Sequence of chain 1.A:
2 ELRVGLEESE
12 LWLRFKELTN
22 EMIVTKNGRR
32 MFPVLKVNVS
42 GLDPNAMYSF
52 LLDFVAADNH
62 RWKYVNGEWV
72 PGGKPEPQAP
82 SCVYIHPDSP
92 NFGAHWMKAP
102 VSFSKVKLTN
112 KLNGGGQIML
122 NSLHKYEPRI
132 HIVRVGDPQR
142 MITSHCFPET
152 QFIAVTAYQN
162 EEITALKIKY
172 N

Binding-site contacts:
Ligand atom C2 contacts residue TYR49 of chain 1.A at 4.2 Å (hydrophobic).
Ligand atom C5 contacts residue TYR49 of chain 1.A at 3.8 Å (hydrophobic).
Ligand atom C3 contacts residue ILE133 of chain 1.A at 4.3 Å (hydrophobic).
Ligand atom C1 contacts residue TYR49 of chain 1.A at 3.6 Å (hydrophobic).
Ligand atom C7 contacts residue LEU3 of chain 1.A at 4.3 Å (hydrophobic).
Ligand atom O1 contacts residue MET142 of chain 1.A at 4.2 Å.
Ligand atom C6 contacts residue LEU43 of chain 1.A at 4.3 Å (hydrophobic).
Ligand atom C3 contacts residue ARG135 of chain 1.A at 4.0 Å.
Ligand atom C contacts residue ARG135 of chain 1.A at 3.5 Å.
Ligand atom C6 contacts residue MET142 of chain 1.A at 4.4 Å (hydrophobic).
Ligand atom F2 contacts residue THR144 of chain 1.A at 4.2 Å.
Ligand atom C4 contacts residue THR144 of chain 1.A at 3.7 Å.
Ligand atom C4 contacts residue MET142 of chain 1.A at 4.3 Å (hydrophobic).
Ligand atom F contacts residue GLY42 of chain 1.A at 3.0 Å.
Ligand atom C4 contacts residue VAL134 of chain 1.A at 4.3 Å (hydrophobic).
Ligand atom C5 contacts residue THR144 of chain 1.A at 3.8 Å.
Ligand atom C1 contacts residue ARG135 of chain 1.A at 4.1 Å.
Ligand atom C5 contacts residue ILE133 of chain 1.A at 4.0 Å (hydrophobic).
Ligand atom C4 contacts residue ILE133 of chain 1.A at 3.8 Å (hydrophobic).
Ligand atom O contacts residue ARG135 of chain 1.A at 3.0 Å (salt-bridge).
Ligand atom F contacts residue LEU3 of chain 1.A at 3.8 Å.
Ligand atom C2 contacts residue ARG135 of chain 1.A at 3.6 Å.
Ligand atom C6 contacts residue TYR49 of chain 1.A at 3.4 Å (hydrophobic).
Ligand atom C7 contacts residue GLY42 of chain 1.A at 4.4 Å.
Ligand atom C7 contacts residue LEU43 of chain 1.A at 4.2 Å (hydrophobic).
Ligand atom O2 contacts residue TYR49 of chain 1.A at 3.5 Å.
Ligand atom F2 contacts residue MET142 of chain 1.A at 4.2 Å.
Ligand atom C1 contacts residue MET142 of chain 1.A at 4.2 Å (hydrophobic).
Ligand atom C3 contacts residue VAL134 of chain 1.A at 4.3 Å (hydrophobic).
Ligand atom C5 contacts residue LEU43 of chain 1.A at 4.3 Å (hydrophobic).
Ligand atom C3 contacts residue MET142 of chain 1.A at 3.5 Å (hydrophobic).
Ligand atom F contacts residue LEU43 of chain 1.A at 3.9 Å.
Ligand atom C2 contacts residue MET142 of chain 1.A at 3.8 Å (hydrophobic).
Ligand atom O1 contacts residue ARG135 of chain 1.A at 3.7 Å.
Ligand atom F2 contacts residue LEU3 of chain 1.A at 3.3 Å.
Ligand atom F1 contacts residue MET142 of chain 1.A at 4.3 Å.
Ligand atom O contacts residue TYR49 of chain 1.A at 2.8 Å (h-bond).
Ligand atom O2 contacts residue LEU43 of chain 1.A at 3.6 Å.
Ligand atom C4 contacts residue TYR49 of chain 1.A at 4.4 Å (hydrophobic).
Ligand atom C contacts residue TYR49 of chain 1.A at 3.9 Å (hydrophobic).

The small molecule below binds the protein below.
Small molecule (SMILES): O=C(O)c1ccccc1OC(F)(F)F